A protein and the small-molecule ligand that binds it are described below.
Small molecule (SMILES): Nc1ncnc2c1ncn2[C@@H]1O[C@H](CO[P](=O)(O)O[P](=O)(O)CP(=O)(O)O)[C@@H](O)[C@H]1O

Binding-site contacts:
Ligand atom O2A contacts residue LYS74 of chain 1.F at 3.3 Å.
Ligand atom N6 contacts residue LEU186 of chain 1.F at 3.7 Å.
Ligand atom O3' contacts residue ASP200 of chain 1.F at 3.0 Å (salt-bridge).
Ligand atom N6 contacts residue ILE148 of chain 1.F at 3.6 Å.
Ligand atom C8 contacts residue ILE148 of chain 1.F at 3.6 Å (hydrophobic).
Ligand atom C4' contacts residue ASN242 of chain 1.F at 3.6 Å.
Ligand atom O1G contacts residue MG1 of chain 1.Z at 2.0 Å.
Ligand atom N3 contacts residue TYR185 of chain 1.F at 3.7 Å.
Ligand atom N3 contacts residue LYS198 of chain 1.F at 3.3 Å.
Ligand atom C2 contacts residue LEU186 of chain 1.F at 3.5 Å (hydrophobic).
Ligand atom O1B contacts residue GLU331 of chain 1.F at 2.5 Å (salt-bridge).
Ligand atom O1A contacts residue ILE330 of chain 1.F at 3.7 Å.
Ligand atom N6 contacts residue GLN183 of chain 1.F at 2.9 Å (h-bond).
Ligand atom PG contacts residue ASP318 of chain 1.F at 3.7 Å.
Ligand atom C2 contacts residue LYS198 of chain 1.F at 3.5 Å.
Ligand atom C6 contacts residue LEU186 of chain 1.F at 3.6 Å (hydrophobic).
Ligand atom N7 contacts residue ILE148 of chain 1.F at 3.5 Å.
Ligand atom PG contacts residue MG1 of chain 1.Z at 3.4 Å.
Ligand atom C5' contacts residue ASN242 of chain 1.F at 3.4 Å.
Ligand atom C3B contacts residue ASN242 of chain 1.F at 3.4 Å.
Ligand atom O3G contacts residue ASP318 of chain 1.F at 2.6 Å (salt-bridge).
Ligand atom O1B contacts residue LYS74 of chain 1.F at 2.9 Å (salt-bridge).
Ligand atom N6 contacts residue LYS184 of chain 1.F at 3.0 Å (salt-bridge).
Ligand atom O1G contacts residue ASP318 of chain 1.F at 3.8 Å.
Ligand atom O3G contacts residue ARG222 of chain 1.F at 3.0 Å (salt-bridge).
Ligand atom O3' contacts residue THR241 of chain 1.F at 3.5 Å (h-bond).
Ligand atom O1B contacts residue MG1 of chain 1.Z at 2.5 Å.
Ligand atom N1 contacts residue TYR185 of chain 1.F at 3.5 Å.
Ligand atom N6 contacts residue TYR185 of chain 1.F at 3.6 Å.
Ligand atom O1G contacts residue ASN333 of chain 1.F at 3.4 Å (h-bond).
Ligand atom N1 contacts residue LEU186 of chain 1.F at 2.8 Å (h-bond).
Ligand atom O2' contacts residue THR241 of chain 1.F at 2.8 Å (h-bond).
Ligand atom N7 contacts residue GLN183 of chain 1.F at 3.4 Å (h-bond).
Ligand atom PB contacts residue MG1 of chain 1.Z at 3.6 Å.
Ligand atom O1G contacts residue GLU331 of chain 1.F at 2.3 Å (salt-bridge).
Ligand atom O4' contacts residue LEU240 of chain 1.F at 3.3 Å.
Ligand atom C2 contacts residue TYR185 of chain 1.F at 3.6 Å (hydrophobic).
Ligand atom PG contacts residue GLU331 of chain 1.F at 3.4 Å.
Ligand atom C2 contacts residue MET320 of chain 1.F at 3.7 Å (hydrophobic).
Ligand atom O3' contacts residue ASN242 of chain 1.F at 3.5 Å (h-bond).

Sequence of chain 1.F:
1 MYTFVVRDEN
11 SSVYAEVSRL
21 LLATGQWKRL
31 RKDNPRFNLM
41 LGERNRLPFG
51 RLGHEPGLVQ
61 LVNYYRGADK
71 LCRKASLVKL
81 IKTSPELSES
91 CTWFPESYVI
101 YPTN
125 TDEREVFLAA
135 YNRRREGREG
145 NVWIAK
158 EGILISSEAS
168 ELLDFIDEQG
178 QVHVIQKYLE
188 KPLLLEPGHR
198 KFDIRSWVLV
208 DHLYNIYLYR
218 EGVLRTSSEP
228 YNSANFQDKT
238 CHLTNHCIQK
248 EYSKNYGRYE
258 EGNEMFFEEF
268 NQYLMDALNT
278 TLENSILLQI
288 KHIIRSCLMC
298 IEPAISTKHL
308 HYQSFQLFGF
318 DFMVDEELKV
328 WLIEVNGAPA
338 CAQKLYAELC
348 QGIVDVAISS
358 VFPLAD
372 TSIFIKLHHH